Sequence of chain 21.B:
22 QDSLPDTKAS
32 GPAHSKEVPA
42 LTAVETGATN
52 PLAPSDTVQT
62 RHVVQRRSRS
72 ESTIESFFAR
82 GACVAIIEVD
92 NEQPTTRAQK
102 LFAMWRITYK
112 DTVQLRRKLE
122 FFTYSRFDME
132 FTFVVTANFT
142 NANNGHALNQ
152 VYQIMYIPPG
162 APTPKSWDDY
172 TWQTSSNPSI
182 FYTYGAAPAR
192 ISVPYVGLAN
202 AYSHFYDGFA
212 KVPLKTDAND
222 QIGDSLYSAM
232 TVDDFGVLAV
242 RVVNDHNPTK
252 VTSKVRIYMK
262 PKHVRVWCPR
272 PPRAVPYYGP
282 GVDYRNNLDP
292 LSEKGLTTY

This protein binds this small molecule.
Small molecule (SMILES): CCOC(=O)c1ccc(OCCCC2CCN(c3ccc(C)nn3)CC2)cc1

Sequence of chain 21.D:
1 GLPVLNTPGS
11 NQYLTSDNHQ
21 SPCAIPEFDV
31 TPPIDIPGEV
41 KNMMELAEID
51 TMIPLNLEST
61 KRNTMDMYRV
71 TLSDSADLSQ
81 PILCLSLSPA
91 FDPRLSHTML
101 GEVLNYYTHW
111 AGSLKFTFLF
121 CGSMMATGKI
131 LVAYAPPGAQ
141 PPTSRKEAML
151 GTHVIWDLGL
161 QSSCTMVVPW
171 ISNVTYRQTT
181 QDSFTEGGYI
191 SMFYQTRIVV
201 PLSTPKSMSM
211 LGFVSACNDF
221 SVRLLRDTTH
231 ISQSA

Sequence of chain 22.D:
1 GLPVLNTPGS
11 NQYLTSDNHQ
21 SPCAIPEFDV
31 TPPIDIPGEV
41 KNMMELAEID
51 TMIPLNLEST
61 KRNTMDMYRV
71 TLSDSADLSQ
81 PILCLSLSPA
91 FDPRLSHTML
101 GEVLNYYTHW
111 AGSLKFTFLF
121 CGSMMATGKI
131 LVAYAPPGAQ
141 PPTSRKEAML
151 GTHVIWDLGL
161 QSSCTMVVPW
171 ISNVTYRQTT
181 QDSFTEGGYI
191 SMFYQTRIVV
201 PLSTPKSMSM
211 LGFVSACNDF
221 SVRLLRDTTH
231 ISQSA

Binding-site contacts:
Ligand atom O24 contacts residue THR109 of chain 21.B at 3.6 Å.
Ligand atom C3 contacts residue ALA24 of chain 21.D at 3.6 Å (hydrophobic).
Ligand atom O15 contacts residue MET130 of chain 21.B at 3.8 Å.
Ligand atom C7 contacts residue VAL194 of chain 21.B at 3.6 Å (hydrophobic).
Ligand atom C4 contacts residue TYR157 of chain 21.B at 3.5 Å (hydrophobic).
Ligand atom C20 contacts residue PHE236 of chain 21.B at 3.4 Å (hydrophobic).
Ligand atom C10 contacts residue PHE132 of chain 21.B at 3.7 Å (hydrophobic).
Ligand atom C12 contacts residue PHE236 of chain 21.B at 3.7 Å (hydrophobic).
Ligand atom C8 contacts residue TYR157 of chain 21.B at 3.4 Å (hydrophobic).
Ligand atom C19 contacts residue TYR110 of chain 21.B at 3.8 Å (hydrophobic).
Ligand atom C22 contacts residue TYR110 of chain 21.B at 3.3 Å (hydrophobic).
Ligand atom C1 contacts residue ILE181 of chain 21.B at 3.5 Å (hydrophobic).
Ligand atom C3 contacts residue PRO179 of chain 21.B at 3.6 Å (hydrophobic).
Ligand atom C19 contacts residue PHE236 of chain 21.B at 3.6 Å (hydrophobic).
Ligand atom C13 contacts residue PHE236 of chain 21.B at 3.8 Å (hydrophobic).
Ligand atom C10 contacts residue ILE108 of chain 21.B at 3.5 Å (hydrophobic).
Ligand atom C7 contacts residue TYR157 of chain 21.B at 3.5 Å (hydrophobic).
Ligand atom C17 contacts residue MET130 of chain 21.B at 3.7 Å (hydrophobic).
Ligand atom N3 contacts residue ILE192 of chain 21.B at 3.7 Å.
Ligand atom C13 contacts residue ILE108 of chain 21.B at 3.6 Å (hydrophobic).
Ligand atom C4 contacts residue ALA24 of chain 21.D at 3.9 Å (hydrophobic).
Ligand atom C22 contacts residue PHE236 of chain 21.B at 3.3 Å (hydrophobic).
Ligand atom C7 contacts residue ILE25 of chain 21.D at 3.8 Å (hydrophobic).
Ligand atom N3 contacts residue LEU239 of chain 21.B at 3.8 Å.
Ligand atom C3 contacts residue TYR157 of chain 21.B at 3.4 Å (hydrophobic).
Ligand atom O23 contacts residue PHE236 of chain 21.B at 3.3 Å.
Ligand atom N4 contacts residue ILE192 of chain 21.B at 3.6 Å.
Ligand atom C25 contacts residue THR109 of chain 21.B at 3.2 Å.
Ligand atom C16 contacts residue MET130 of chain 21.B at 3.8 Å (hydrophobic).
Ligand atom C21 contacts residue TYR203 of chain 21.B at 3.7 Å (hydrophobic).
Ligand atom O24 contacts residue TYR110 of chain 21.B at 3.3 Å.
Ligand atom C18 contacts residue TYR110 of chain 21.B at 3.8 Å (hydrophobic).
Ligand atom C8 contacts residue VAL194 of chain 21.B at 3.8 Å (hydrophobic).
Ligand atom N6 contacts residue VAL194 of chain 21.B at 3.6 Å.
Ligand atom O23 contacts residue TYR110 of chain 21.B at 3.5 Å.
Ligand atom N4 contacts residue LEU239 of chain 21.B at 3.6 Å.
Ligand atom C9 contacts residue VAL194 of chain 21.B at 3.8 Å (hydrophobic).
Ligand atom O24 contacts residue PHE236 of chain 21.B at 3.9 Å.
Ligand atom C1 contacts residue ILE155 of chain 21.B at 3.8 Å (hydrophobic).
Ligand atom C11 contacts residue PHE132 of chain 21.B at 3.5 Å (hydrophobic).